A protein and the small-molecule ligand that binds it are described below.
Small molecule (SMILES): CC(=O)N[C@H]1CO[C@H](CO)[C@@H](O)[C@@H]1O[C@@H]1O[C@@H](C)[C@@H](O)[C@@H](O)[C@@H]1O

Binding-site contacts:
Ligand atom C7 contacts residue ASN102 of chain 1.G at 3.5 Å.
Ligand atom O7 contacts residue ASN102 of chain 1.G at 3.8 Å.
Ligand atom N2 contacts residue ASN102 of chain 1.G at 2.8 Å (h-bond).
Ligand atom C4 contacts residue ASN102 of chain 1.G at 4.2 Å.
Ligand atom C2 contacts residue ASN102 of chain 1.G at 2.4 Å.
Ligand atom C1 contacts residue ASN102 of chain 1.G at 1.4 Å.
Ligand atom C3 contacts residue ASN102 of chain 1.G at 3.8 Å.
Ligand atom C5 contacts residue ASN102 of chain 1.G at 3.6 Å.
Ligand atom O5 contacts residue ASN102 of chain 1.G at 2.3 Å (h-bond).

Sequence of chain 1.G:
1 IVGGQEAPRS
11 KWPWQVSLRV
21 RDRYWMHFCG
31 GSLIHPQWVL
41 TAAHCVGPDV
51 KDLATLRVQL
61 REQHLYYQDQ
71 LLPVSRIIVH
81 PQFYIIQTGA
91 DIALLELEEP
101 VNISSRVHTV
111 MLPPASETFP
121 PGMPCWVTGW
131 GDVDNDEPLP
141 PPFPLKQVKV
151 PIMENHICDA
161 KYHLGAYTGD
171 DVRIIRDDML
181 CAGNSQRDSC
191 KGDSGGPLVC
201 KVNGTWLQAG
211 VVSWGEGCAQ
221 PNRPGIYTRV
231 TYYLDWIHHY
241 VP